Binding-site contacts:
Ligand atom C20 contacts residue TRP56 of chain 3.A at 3.7 Å (hydrophobic).
Ligand atom C09 contacts residue GLU421 of chain 3.A at 3.7 Å.
Ligand atom C19 contacts residue PHE104 of chain 3.A at 3.6 Å (hydrophobic).
Ligand atom C21 contacts residue TRP33 of chain 3.A at 3.6 Å (hydrophobic).
Ligand atom C09 contacts residue PHE422 of chain 3.A at 3.9 Å (hydrophobic).
Ligand atom C23 contacts residue SER103 of chain 3.A at 3.8 Å.
Ligand atom C17 contacts residue PHE104 of chain 3.A at 3.7 Å (hydrophobic).
Ligand atom N01 contacts residue TRP56 of chain 3.A at 3.7 Å.
Ligand atom C15 contacts residue TRP56 of chain 3.A at 3.9 Å (hydrophobic).
Ligand atom C04 contacts residue TRP56 of chain 3.A at 3.9 Å (hydrophobic).
Ligand atom N01 contacts residue PHE422 of chain 3.A at 2.8 Å (h-bond).
Ligand atom C08 contacts residue GLU421 of chain 3.A at 3.4 Å.
Ligand atom C02 contacts residue SER103 of chain 3.A at 3.9 Å.
Ligand atom C08 contacts residue ASP46 of chain 3.A at 3.7 Å.
Ligand atom C13 contacts residue ASP46 of chain 3.A at 3.0 Å.
Ligand atom C02 contacts residue PHE422 of chain 3.A at 3.9 Å (hydrophobic).
Ligand atom C19 contacts residue ALA53 of chain 3.A at 3.6 Å (hydrophobic).
Ligand atom C18 contacts residue TRP56 of chain 3.A at 3.6 Å (hydrophobic).
Ligand atom S24 contacts residue ALA53 of chain 3.A at 4.0 Å.
Ligand atom N14 contacts residue TRP56 of chain 3.A at 3.9 Å.
Ligand atom C22 contacts residue PHE104 of chain 3.A at 3.9 Å (hydrophobic).
Ligand atom C18 contacts residue PHE104 of chain 3.A at 3.6 Å (hydrophobic).
Ligand atom C02 contacts residue TRP56 of chain 3.A at 3.6 Å (hydrophobic).
Ligand atom C21 contacts residue LEU83 of chain 3.A at 3.7 Å (hydrophobic).
Ligand atom S24 contacts residue ILE48 of chain 3.A at 4.0 Å.
Ligand atom N11 contacts residue ASP46 of chain 3.A at 3.5 Å (salt-bridge).
Ligand atom C16 contacts residue TRP56 of chain 3.A at 3.7 Å (hydrophobic).
Ligand atom C20 contacts residue ARG57 of chain 3.A at 4.0 Å.
Ligand atom C23 contacts residue PHE104 of chain 3.A at 3.8 Å (hydrophobic).
Ligand atom C19 contacts residue TRP56 of chain 3.A at 3.9 Å (hydrophobic).
Ligand atom C07 contacts residue ASP46 of chain 3.A at 2.9 Å.
Ligand atom N01 contacts residue SER103 of chain 3.A at 2.7 Å (h-bond).
Ligand atom C20 contacts residue ALA53 of chain 3.A at 3.9 Å (hydrophobic).
Ligand atom N14 contacts residue ILE48 of chain 3.A at 3.7 Å.
Ligand atom C21 contacts residue ARG57 of chain 3.A at 3.8 Å.
Ligand atom C22 contacts residue LEU83 of chain 3.A at 3.7 Å (hydrophobic).
Ligand atom S24 contacts residue TRP56 of chain 3.A at 3.9 Å.
Ligand atom C10 contacts residue PHE422 of chain 3.A at 3.7 Å (hydrophobic).
Ligand atom N03 contacts residue TRP56 of chain 3.A at 3.8 Å.
Ligand atom C17 contacts residue TRP56 of chain 3.A at 3.7 Å (hydrophobic).

Sequence of chain 3.A:
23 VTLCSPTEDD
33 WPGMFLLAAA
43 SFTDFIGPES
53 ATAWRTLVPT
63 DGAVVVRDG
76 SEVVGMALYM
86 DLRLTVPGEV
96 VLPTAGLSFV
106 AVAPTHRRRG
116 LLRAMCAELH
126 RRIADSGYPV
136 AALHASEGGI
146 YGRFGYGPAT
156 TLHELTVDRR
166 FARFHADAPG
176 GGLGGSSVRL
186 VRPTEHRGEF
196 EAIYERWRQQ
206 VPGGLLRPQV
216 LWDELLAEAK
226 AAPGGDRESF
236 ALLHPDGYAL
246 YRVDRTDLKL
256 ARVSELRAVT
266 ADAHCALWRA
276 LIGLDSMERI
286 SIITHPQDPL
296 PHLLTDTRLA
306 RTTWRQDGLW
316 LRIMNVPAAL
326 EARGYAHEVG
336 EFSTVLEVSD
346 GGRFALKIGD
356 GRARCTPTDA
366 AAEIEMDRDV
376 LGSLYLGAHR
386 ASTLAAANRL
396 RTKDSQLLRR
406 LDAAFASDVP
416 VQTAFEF

The protein below binds the small molecule below.
Small molecule (SMILES): C[C@@H]1CCc2c(sc3nc(SC[C@@H]4CCCN(C)C4)nc(N)c23)C1